Binding-site contacts:
Ligand atom C6 contacts residue ALA207 of chain 1.A at 3.8 Å (hydrophobic).
Ligand atom O3 contacts residue ASN14 of chain 1.A at 3.5 Å.
Ligand atom O3 contacts residue ARG228 of chain 1.A at 2.9 Å.
Ligand atom C3 contacts residue ASN14 of chain 1.A at 3.9 Å.
Ligand atom O5 contacts residue LEU99 of chain 1.A at 3.1 Å (h-bond).
Ligand atom O4 contacts residue ASP208 of chain 1.A at 2.7 Å (salt-bridge).
Ligand atom C4 contacts residue TYR12 of chain 1.A at 3.7 Å (hydrophobic).
Ligand atom C3 contacts residue TYR12 of chain 1.A at 4.0 Å (hydrophobic).
Ligand atom O4 contacts residue TYR12 of chain 1.A at 2.6 Å (h-bond).
Ligand atom O6 contacts residue ALA207 of chain 1.A at 3.3 Å.
Ligand atom C4 contacts residue THR15 of chain 1.A at 3.4 Å.
Ligand atom C6 contacts residue ASP208 of chain 1.A at 3.7 Å.
Ligand atom C4 contacts residue ASP208 of chain 1.A at 3.4 Å.
Ligand atom C1 contacts residue TYR12 of chain 1.A at 3.5 Å (hydrophobic).
Ligand atom O3 contacts residue THR15 of chain 1.A at 2.8 Å (h-bond).
Ligand atom O2 contacts residue ASP16 of chain 1.A at 3.2 Å (salt-bridge).
Ligand atom C3 contacts residue THR15 of chain 1.A at 3.8 Å.
Ligand atom C2 contacts residue TYR12 of chain 1.A at 3.5 Å (hydrophobic).
Ligand atom O3 contacts residue TYR12 of chain 1.A at 3.5 Å (h-bond).
Ligand atom O2 contacts residue GLY98 of chain 1.A at 3.5 Å.
Ligand atom O4 contacts residue ASN14 of chain 1.A at 2.8 Å (h-bond).
Ligand atom C6 contacts residue LEU99 of chain 1.A at 3.8 Å (hydrophobic).
Ligand atom O6 contacts residue ASP208 of chain 1.A at 3.0 Å (salt-bridge).
Ligand atom C3 contacts residue PRO13 of chain 1.A at 3.6 Å (hydrophobic).
Ligand atom O4 contacts residue ARG228 of chain 1.A at 3.4 Å (salt-bridge).
Ligand atom C4 contacts residue ARG228 of chain 1.A at 3.8 Å.
Ligand atom O6 contacts residue LEU99 of chain 1.A at 3.2 Å (h-bond).
Ligand atom O6 contacts residue GLY98 of chain 1.A at 3.6 Å.
Ligand atom O4 contacts residue THR15 of chain 1.A at 2.6 Å (h-bond).
Ligand atom O4 contacts residue ASP16 of chain 1.A at 3.0 Å (salt-bridge).
Ligand atom C2 contacts residue PRO13 of chain 1.A at 3.8 Å (hydrophobic).
Ligand atom C6 contacts residue TYR100 of chain 1.A at 3.9 Å (hydrophobic).
Ligand atom C1 contacts residue LEU99 of chain 1.A at 3.8 Å (hydrophobic).
Ligand atom O3 contacts residue PRO13 of chain 1.A at 2.9 Å (h-bond).
Ligand atom O2 contacts residue LEU99 of chain 1.A at 3.8 Å.
Ligand atom O6 contacts residue TYR100 of chain 1.A at 3.1 Å (h-bond).
Ligand atom C6 contacts residue TYR12 of chain 1.A at 3.7 Å (hydrophobic).
Ligand atom O2 contacts residue GLY227 of chain 1.A at 3.8 Å.
Ligand atom O3 contacts residue GLY227 of chain 1.A at 3.6 Å.
Ligand atom O2 contacts residue ARG228 of chain 1.A at 3.8 Å.

Sequence of chain 1.A:
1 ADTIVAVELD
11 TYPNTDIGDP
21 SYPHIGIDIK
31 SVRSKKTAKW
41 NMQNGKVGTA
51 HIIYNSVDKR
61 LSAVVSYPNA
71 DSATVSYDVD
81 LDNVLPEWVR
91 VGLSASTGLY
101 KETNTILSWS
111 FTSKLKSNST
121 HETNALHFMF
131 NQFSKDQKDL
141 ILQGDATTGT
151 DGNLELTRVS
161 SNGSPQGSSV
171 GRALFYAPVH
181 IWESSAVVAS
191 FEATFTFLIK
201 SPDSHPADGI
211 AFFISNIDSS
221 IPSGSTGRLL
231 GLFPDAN

A protein and the small-molecule ligand that binds it are described below.
Small molecule (SMILES): OC[C@H]1O[C@H](OC[C@H]2O[C@H](O)[C@@H](O)[C@@H](O[C@H]3O[C@H](CO)[C@@H](O)[C@H](O)[C@@H]3O)[C@@H]2O)[C@@H](O)[C@@H](O)[C@@H]1O